A small-molecule ligand and the protein it binds are described below.
Small molecule (SMILES): OC[C@H]1O[C@@H](O)[C@H](O)[C@@H](O)[C@@H]1O

Sequence of chain 1.C:
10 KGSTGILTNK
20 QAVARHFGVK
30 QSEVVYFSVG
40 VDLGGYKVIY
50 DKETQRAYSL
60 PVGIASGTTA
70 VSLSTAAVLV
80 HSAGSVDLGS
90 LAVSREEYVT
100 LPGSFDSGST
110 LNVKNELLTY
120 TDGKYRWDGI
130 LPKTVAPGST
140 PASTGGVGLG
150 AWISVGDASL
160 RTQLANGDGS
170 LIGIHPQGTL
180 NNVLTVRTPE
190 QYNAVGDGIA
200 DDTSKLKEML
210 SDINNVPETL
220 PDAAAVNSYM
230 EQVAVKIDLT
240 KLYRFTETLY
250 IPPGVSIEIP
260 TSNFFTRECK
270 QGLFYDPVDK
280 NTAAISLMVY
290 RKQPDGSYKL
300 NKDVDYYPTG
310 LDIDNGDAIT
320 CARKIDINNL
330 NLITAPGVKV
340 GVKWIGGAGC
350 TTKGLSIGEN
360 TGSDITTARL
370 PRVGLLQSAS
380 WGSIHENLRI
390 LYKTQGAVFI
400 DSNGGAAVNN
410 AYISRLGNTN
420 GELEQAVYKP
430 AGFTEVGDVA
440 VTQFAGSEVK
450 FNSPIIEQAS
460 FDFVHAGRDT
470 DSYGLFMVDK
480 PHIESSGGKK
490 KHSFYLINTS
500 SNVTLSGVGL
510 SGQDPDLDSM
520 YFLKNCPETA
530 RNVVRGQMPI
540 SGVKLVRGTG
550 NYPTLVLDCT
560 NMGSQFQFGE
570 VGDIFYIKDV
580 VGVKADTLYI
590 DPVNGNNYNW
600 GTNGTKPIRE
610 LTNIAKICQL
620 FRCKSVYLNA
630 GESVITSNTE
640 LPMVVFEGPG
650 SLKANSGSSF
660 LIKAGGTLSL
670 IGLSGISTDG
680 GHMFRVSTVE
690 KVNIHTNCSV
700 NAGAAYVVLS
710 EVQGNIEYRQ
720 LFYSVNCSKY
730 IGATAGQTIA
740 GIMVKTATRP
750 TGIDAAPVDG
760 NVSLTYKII

Binding-site contacts:
Ligand atom C6 contacts residue LYS615 of chain 1.C at 3.7 Å.
Ligand atom C6 contacts residue THR611 of chain 1.C at 3.4 Å.
Ligand atom O1 contacts residue GLU639 of chain 1.C at 2.6 Å (salt-bridge).
Ligand atom O2 contacts residue LYS662 of chain 1.C at 3.1 Å (salt-bridge).
Ligand atom O1 contacts residue LYS662 of chain 1.C at 2.9 Å (salt-bridge).
Ligand atom O5 contacts residue GLU639 of chain 1.C at 3.8 Å.
Ligand atom C5 contacts residue LYS615 of chain 1.C at 4.1 Å.
Ligand atom C1 contacts residue GLU639 of chain 1.C at 3.2 Å.
Ligand atom O6 contacts residue LYS615 of chain 1.C at 2.9 Å (salt-bridge).
Ligand atom O6 contacts residue ASN612 of chain 1.C at 3.3 Å.
Ligand atom O6 contacts residue ALA614 of chain 1.C at 3.4 Å (h-bond).
Ligand atom C1 contacts residue LYS662 of chain 1.C at 3.9 Å.
Ligand atom C2 contacts residue LYS662 of chain 1.C at 3.8 Å.
Ligand atom O4 contacts residue LYS615 of chain 1.C at 4.0 Å.
Ligand atom O5 contacts residue ALA614 of chain 1.C at 4.5 Å.
Ligand atom O6 contacts residue ILE613 of chain 1.C at 4.0 Å.
Ligand atom C6 contacts residue ASN612 of chain 1.C at 3.7 Å.
Ligand atom O6 contacts residue THR611 of chain 1.C at 3.4 Å (h-bond).